The protein below binds the small molecule below.
Small molecule (SMILES): CC(=O)N[C@H]1[C@H](O[C@H]2[C@H](O)[C@@H](NC(C)=O)CO[C@@H]2CO)O[C@H](CO)[C@@H](O)[C@@H]1O

Sequence of chain 1.C:
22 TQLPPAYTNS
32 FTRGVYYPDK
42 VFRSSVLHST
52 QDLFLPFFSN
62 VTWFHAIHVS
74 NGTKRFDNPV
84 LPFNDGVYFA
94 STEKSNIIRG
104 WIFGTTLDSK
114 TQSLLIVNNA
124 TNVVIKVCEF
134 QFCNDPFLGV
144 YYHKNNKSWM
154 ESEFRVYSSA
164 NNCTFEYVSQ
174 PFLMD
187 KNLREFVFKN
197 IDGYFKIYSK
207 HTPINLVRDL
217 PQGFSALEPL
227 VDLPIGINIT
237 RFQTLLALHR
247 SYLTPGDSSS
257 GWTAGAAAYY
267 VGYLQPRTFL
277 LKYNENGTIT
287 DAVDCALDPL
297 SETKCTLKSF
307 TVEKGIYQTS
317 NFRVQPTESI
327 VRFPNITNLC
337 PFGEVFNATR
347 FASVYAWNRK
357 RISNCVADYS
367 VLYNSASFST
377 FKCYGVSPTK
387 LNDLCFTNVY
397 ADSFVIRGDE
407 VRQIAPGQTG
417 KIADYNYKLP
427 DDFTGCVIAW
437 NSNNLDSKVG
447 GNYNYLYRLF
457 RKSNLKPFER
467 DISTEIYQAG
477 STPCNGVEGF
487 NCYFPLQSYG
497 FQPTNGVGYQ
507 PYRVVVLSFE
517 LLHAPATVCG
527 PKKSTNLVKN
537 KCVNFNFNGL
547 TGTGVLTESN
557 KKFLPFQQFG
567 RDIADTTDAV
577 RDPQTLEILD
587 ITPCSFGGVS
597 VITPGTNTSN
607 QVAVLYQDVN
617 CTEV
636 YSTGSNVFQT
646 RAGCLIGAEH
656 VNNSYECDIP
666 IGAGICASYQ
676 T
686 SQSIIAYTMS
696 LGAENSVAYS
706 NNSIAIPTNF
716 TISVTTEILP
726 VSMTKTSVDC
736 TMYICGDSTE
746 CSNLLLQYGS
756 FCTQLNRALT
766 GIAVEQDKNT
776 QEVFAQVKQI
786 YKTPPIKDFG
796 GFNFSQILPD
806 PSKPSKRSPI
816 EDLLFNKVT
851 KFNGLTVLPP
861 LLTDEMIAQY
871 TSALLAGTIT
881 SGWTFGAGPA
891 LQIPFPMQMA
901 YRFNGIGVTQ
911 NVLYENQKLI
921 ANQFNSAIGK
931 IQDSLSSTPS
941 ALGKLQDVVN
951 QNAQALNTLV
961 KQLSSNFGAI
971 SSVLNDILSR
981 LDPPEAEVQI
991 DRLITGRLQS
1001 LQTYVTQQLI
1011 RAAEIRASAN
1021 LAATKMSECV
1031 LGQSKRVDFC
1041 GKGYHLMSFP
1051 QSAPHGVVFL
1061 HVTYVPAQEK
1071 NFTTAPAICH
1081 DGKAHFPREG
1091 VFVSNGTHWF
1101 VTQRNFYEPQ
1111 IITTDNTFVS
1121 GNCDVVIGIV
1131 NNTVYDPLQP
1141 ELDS

Binding-site contacts:
Ligand atom O7 contacts residue ASN714 of chain 1.C at 3.8 Å.
Ligand atom O4 contacts residue LEU919 of chain 1.C at 3.9 Å.
Ligand atom C6 contacts residue GLN923 of chain 1.C at 3.5 Å.
Ligand atom C8 contacts residue GLN923 of chain 1.C at 4.5 Å.
Ligand atom C4 contacts residue ASN714 of chain 1.C at 4.2 Å.
Ligand atom O5 contacts residue GLN1068 of chain 1.C at 4.5 Å.
Ligand atom C1 contacts residue GLN1068 of chain 1.C at 4.4 Å.
Ligand atom C3 contacts residue ASN714 of chain 1.C at 3.8 Å.
Ligand atom C8 contacts residue LEU919 of chain 1.C at 3.7 Å (hydrophobic).
Ligand atom C1 contacts residue ASN714 of chain 1.C at 1.4 Å.
Ligand atom C1 contacts residue LEU919 of chain 1.C at 4.4 Å (hydrophobic).
Ligand atom C8 contacts residue ASN714 of chain 1.C at 4.3 Å.
Ligand atom C5 contacts residue GLN923 of chain 1.C at 3.7 Å.
Ligand atom O6 contacts residue GLN923 of chain 1.C at 2.9 Å (h-bond).
Ligand atom C5 contacts residue LEU919 of chain 1.C at 4.1 Å (hydrophobic).
Ligand atom O5 contacts residue ASN714 of chain 1.C at 2.3 Å (h-bond).
Ligand atom N2 contacts residue ASN714 of chain 1.C at 2.9 Å (h-bond).
Ligand atom C8 contacts residue ASN922 of chain 1.C at 4.5 Å.
Ligand atom C2 contacts residue GLN1068 of chain 1.C at 4.4 Å.
Ligand atom O7 contacts residue GLN1068 of chain 1.C at 3.3 Å (h-bond).
Ligand atom C7 contacts residue LEU919 of chain 1.C at 4.1 Å (hydrophobic).
Ligand atom C5 contacts residue ASN714 of chain 1.C at 3.6 Å.
Ligand atom O5 contacts residue GLN923 of chain 1.C at 4.0 Å.
Ligand atom C2 contacts residue ASN714 of chain 1.C at 2.4 Å.
Ligand atom C7 contacts residue ASN714 of chain 1.C at 3.6 Å.
Ligand atom C7 contacts residue GLN1068 of chain 1.C at 4.0 Å.
Ligand atom N2 contacts residue LEU919 of chain 1.C at 3.8 Å.
Ligand atom C3 contacts residue LEU919 of chain 1.C at 4.2 Å (hydrophobic).